Sequence of chain 1.D:
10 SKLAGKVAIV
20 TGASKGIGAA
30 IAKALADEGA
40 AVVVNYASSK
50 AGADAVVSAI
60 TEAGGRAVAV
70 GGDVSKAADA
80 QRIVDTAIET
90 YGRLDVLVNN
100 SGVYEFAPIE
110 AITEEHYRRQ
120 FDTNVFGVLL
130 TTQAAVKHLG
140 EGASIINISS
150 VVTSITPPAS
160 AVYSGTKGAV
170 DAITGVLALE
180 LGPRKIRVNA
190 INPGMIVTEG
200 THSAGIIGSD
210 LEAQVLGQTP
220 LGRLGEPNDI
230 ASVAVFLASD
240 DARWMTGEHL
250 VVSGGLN

A protein and the small-molecule ligand that binds it are described below.
Small molecule (SMILES): O=C(O)CC[C@H](CO)C(=O)O

Binding-site contacts:
Ligand atom CG contacts residue MET194 of chain 1.D at 3.9 Å (hydrophobic).
Ligand atom OXT contacts residue NAP1 of chain 1.V at 3.3 Å.
Ligand atom CB contacts residue VAL151 of chain 1.D at 4.3 Å (hydrophobic).
Ligand atom OE2 contacts residue PRO156 of chain 1.D at 4.1 Å.
Ligand atom OE2 contacts residue VAL151 of chain 1.D at 4.0 Å.
Ligand atom C contacts residue NAP1 of chain 1.V at 3.1 Å.
Ligand atom CD contacts residue MET194 of chain 1.D at 4.2 Å (hydrophobic).
Ligand atom O01 contacts residue PHE105 of chain 1.D at 3.6 Å.
Ligand atom CD contacts residue VAL150 of chain 1.D at 4.3 Å (hydrophobic).
Ligand atom C02 contacts residue NAP1 of chain 1.V at 4.1 Å.
Ligand atom OE1 contacts residue GLY193 of chain 1.D at 4.3 Å.
Ligand atom CG contacts residue NAP1 of chain 1.V at 4.4 Å.
Ligand atom OE2 contacts residue MET194 of chain 1.D at 4.2 Å.
Ligand atom O01 contacts residue TYR162 of chain 1.D at 4.1 Å.
Ligand atom C contacts residue SER149 of chain 1.D at 3.6 Å.
Ligand atom OE1 contacts residue ILE154 of chain 1.D at 3.6 Å.
Ligand atom OE2 contacts residue LEU210 of chain 1.D at 4.0 Å.
Ligand atom O01 contacts residue TYR103 of chain 1.D at 3.9 Å.
Ligand atom C02 contacts residue ILE205 of chain 1.D at 3.6 Å (hydrophobic).
Ligand atom OE2 contacts residue VAL214 of chain 1.D at 4.2 Å.
Ligand atom OXT contacts residue TYR162 of chain 1.D at 3.3 Å.
Ligand atom O contacts residue TYR103 of chain 1.D at 3.9 Å.
Ligand atom OE1 contacts residue MET194 of chain 1.D at 3.8 Å.
Ligand atom CG contacts residue GLY193 of chain 1.D at 4.2 Å.
Ligand atom OE1 contacts residue VAL150 of chain 1.D at 3.6 Å.
Ligand atom CA contacts residue NAP1 of chain 1.V at 3.6 Å.
Ligand atom OXT contacts residue VAL151 of chain 1.D at 3.5 Å.
Ligand atom C02 contacts residue TYR103 of chain 1.D at 4.1 Å (hydrophobic).
Ligand atom O01 contacts residue ILE205 of chain 1.D at 3.5 Å.
Ligand atom OE1 contacts residue VAL214 of chain 1.D at 3.9 Å.
Ligand atom O contacts residue SER149 of chain 1.D at 4.0 Å.
Ligand atom C contacts residue TYR162 of chain 1.D at 3.2 Å (hydrophobic).
Ligand atom OE2 contacts residue ILE154 of chain 1.D at 4.1 Å.
Ligand atom O contacts residue NAP1 of chain 1.V at 3.1 Å.
Ligand atom O contacts residue TYR162 of chain 1.D at 2.4 Å (h-bond).
Ligand atom C02 contacts residue THR200 of chain 1.D at 4.1 Å.
Ligand atom CD contacts residue ILE154 of chain 1.D at 4.2 Å (hydrophobic).
Ligand atom CD contacts residue VAL214 of chain 1.D at 4.4 Å (hydrophobic).
Ligand atom OXT contacts residue SER149 of chain 1.D at 2.5 Å (h-bond).
Ligand atom CD contacts residue VAL151 of chain 1.D at 4.3 Å (hydrophobic).